Sequence of chain 2.B:
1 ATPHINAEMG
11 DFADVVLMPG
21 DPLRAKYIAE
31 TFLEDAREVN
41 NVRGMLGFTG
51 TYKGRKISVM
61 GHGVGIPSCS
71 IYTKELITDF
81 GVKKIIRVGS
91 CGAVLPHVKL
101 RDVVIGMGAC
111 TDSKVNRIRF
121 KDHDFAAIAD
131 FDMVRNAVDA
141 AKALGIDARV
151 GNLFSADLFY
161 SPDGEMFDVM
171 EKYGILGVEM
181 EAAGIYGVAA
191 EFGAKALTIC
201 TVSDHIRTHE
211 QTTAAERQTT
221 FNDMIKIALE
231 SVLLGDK

Binding-site contacts:
Ligand atom O2' contacts residue SER90 of chain 2.B at 3.1 Å (h-bond).
Ligand atom O2' contacts residue ARG87 of chain 2.B at 3.9 Å.
Ligand atom C1' contacts residue SER90 of chain 2.B at 3.4 Å.
Ligand atom N9 contacts residue VAL178 of chain 2.B at 3.6 Å (h-bond).
Ligand atom C7 contacts residue PHE159 of chain 2.B at 3.6 Å (hydrophobic).
Ligand atom C2' contacts residue SER90 of chain 2.B at 3.8 Å.
Ligand atom O5' contacts residue SER90 of chain 2.B at 2.6 Å (h-bond).
Ligand atom C1' contacts residue CYS91 of chain 2.B at 3.9 Å (hydrophobic).
Ligand atom C5 contacts residue PHE159 of chain 2.B at 3.5 Å (hydrophobic).
Ligand atom C2 contacts residue VAL178 of chain 2.B at 3.5 Å (hydrophobic).
Ligand atom O2' contacts residue GLU179 of chain 2.B at 3.8 Å.
Ligand atom O5' contacts residue SER203 of chain 2.B at 3.4 Å (h-bond).
Ligand atom C3' contacts residue PHE159 of chain 2.B at 4.0 Å (hydrophobic).
Ligand atom C4 contacts residue VAL178 of chain 2.B at 3.5 Å (hydrophobic).
Ligand atom O3' contacts residue PO41 of chain 2.F at 3.4 Å (h-bond).
Ligand atom N1 contacts residue PHE159 of chain 2.B at 4.1 Å.
Ligand atom C5' contacts residue SER203 of chain 2.B at 4.0 Å.
Ligand atom N9 contacts residue GLY92 of chain 2.B at 4.0 Å.
Ligand atom C4' contacts residue PO41 of chain 2.F at 4.0 Å.
Ligand atom N3 contacts residue GLU179 of chain 2.B at 3.5 Å.
Ligand atom C4' contacts residue SER90 of chain 2.B at 3.0 Å.
Ligand atom C2 contacts residue MET180 of chain 2.B at 3.6 Å (hydrophobic).
Ligand atom C8 contacts residue GLY92 of chain 2.B at 4.0 Å.
Ligand atom C5' contacts residue SER90 of chain 2.B at 3.3 Å.
Ligand atom N7 contacts residue PHE159 of chain 2.B at 3.7 Å.
Ligand atom N3 contacts residue VAL178 of chain 2.B at 3.4 Å (h-bond).
Ligand atom O4' contacts residue CYS91 of chain 2.B at 3.8 Å.
Ligand atom C8 contacts residue PHE159 of chain 2.B at 3.8 Å (hydrophobic).
Ligand atom N1 contacts residue VAL178 of chain 2.B at 3.5 Å.
Ligand atom N9 contacts residue PHE159 of chain 2.B at 3.8 Å.
Ligand atom O2' contacts residue PO41 of chain 2.F at 3.1 Å (h-bond).
Ligand atom C6 contacts residue PHE159 of chain 2.B at 4.0 Å (hydrophobic).
Ligand atom N3 contacts residue MET180 of chain 2.B at 3.7 Å.
Ligand atom O4' contacts residue SER90 of chain 2.B at 3.2 Å (h-bond).
Ligand atom O3' contacts residue ARG43 of chain 1.C at 3.1 Å (salt-bridge).
Ligand atom C6' contacts residue SER203 of chain 2.B at 3.8 Å.
Ligand atom C4 contacts residue PHE159 of chain 2.B at 3.6 Å (hydrophobic).
Ligand atom C2 contacts residue GLU179 of chain 2.B at 3.7 Å.
Ligand atom C1' contacts residue VAL178 of chain 2.B at 3.7 Å (hydrophobic).
Ligand atom N3 contacts residue PHE159 of chain 2.B at 4.0 Å.

Sequence of chain 1.C:
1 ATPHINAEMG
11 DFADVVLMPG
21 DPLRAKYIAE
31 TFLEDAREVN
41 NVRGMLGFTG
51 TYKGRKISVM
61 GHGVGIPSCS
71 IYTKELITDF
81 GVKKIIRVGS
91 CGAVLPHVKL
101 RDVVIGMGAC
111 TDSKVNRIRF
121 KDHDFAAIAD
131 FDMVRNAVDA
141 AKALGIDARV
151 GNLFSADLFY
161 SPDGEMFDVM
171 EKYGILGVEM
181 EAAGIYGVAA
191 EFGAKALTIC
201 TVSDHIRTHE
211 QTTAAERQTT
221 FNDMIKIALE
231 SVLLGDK

The small molecule below binds the protein below.
Small molecule (SMILES): Cc1ncnc2c1ncn2[C@@H]1O[C@H]([C@@H](C)O)[C@@H](O)[C@H]1O